A small-molecule ligand and the protein it binds are described below.
Small molecule (SMILES): CC(=O)CC(=O)O

Sequence of chain 3.A:
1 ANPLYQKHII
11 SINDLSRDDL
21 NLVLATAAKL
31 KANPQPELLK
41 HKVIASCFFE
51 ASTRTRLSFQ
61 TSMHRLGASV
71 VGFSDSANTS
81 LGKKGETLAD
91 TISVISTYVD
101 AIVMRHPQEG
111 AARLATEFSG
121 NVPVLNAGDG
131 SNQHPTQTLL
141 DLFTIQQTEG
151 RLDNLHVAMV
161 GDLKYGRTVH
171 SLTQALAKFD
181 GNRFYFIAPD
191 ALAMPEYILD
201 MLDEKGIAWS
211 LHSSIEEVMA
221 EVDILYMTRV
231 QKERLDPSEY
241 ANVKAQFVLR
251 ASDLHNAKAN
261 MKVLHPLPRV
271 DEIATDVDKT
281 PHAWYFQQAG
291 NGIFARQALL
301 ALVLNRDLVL

Sequence of chain 2.A:
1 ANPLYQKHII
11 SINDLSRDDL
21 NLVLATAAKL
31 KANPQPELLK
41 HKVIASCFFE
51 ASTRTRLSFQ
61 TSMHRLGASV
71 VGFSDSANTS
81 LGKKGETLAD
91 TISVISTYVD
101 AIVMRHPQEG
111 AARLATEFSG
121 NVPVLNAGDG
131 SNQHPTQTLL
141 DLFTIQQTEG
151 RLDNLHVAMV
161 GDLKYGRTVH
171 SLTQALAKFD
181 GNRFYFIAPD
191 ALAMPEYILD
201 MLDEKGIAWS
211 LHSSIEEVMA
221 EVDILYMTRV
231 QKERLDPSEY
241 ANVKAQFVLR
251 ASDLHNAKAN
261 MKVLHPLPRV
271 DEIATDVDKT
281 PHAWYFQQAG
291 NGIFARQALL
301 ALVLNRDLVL

Binding-site contacts:
Ligand atom O4 contacts residue ARG229 of chain 2.A at 3.2 Å (salt-bridge).
Ligand atom C2 contacts residue PCT1 of chain 2.G at 3.5 Å.
Ligand atom C1 contacts residue PRO268 of chain 2.A at 3.8 Å (hydrophobic).
Ligand atom C3 contacts residue PCT1 of chain 2.G at 3.6 Å.
Ligand atom C1 contacts residue LEU267 of chain 2.A at 4.0 Å (hydrophobic).
Ligand atom O4 contacts residue LEU267 of chain 2.A at 4.1 Å.
Ligand atom C1 contacts residue PCT1 of chain 2.G at 4.4 Å.
Ligand atom C1 contacts residue ARG229 of chain 2.A at 3.8 Å.
Ligand atom O5 contacts residue PRO268 of chain 2.A at 4.0 Å.
Ligand atom O5 contacts residue ARG229 of chain 2.A at 3.1 Å (salt-bridge).
Ligand atom C1 contacts residue LYS84 of chain 3.A at 4.1 Å.
Ligand atom O3 contacts residue LYS84 of chain 3.A at 4.2 Å.
Ligand atom C1 contacts residue GLN231 of chain 2.A at 3.8 Å.
Ligand atom O3 contacts residue ARG167 of chain 2.A at 2.5 Å (salt-bridge).
Ligand atom O4 contacts residue GLN231 of chain 2.A at 3.1 Å (h-bond).
Ligand atom C3 contacts residue ARG167 of chain 2.A at 3.4 Å.
Ligand atom O3 contacts residue ARG105 of chain 2.A at 4.0 Å.
Ligand atom C4 contacts residue HIS134 of chain 2.A at 3.7 Å.
Ligand atom O5 contacts residue LYS84 of chain 3.A at 3.0 Å.
Ligand atom C4 contacts residue PCT1 of chain 2.G at 4.0 Å.
Ligand atom O5 contacts residue PCT1 of chain 2.G at 4.1 Å.
Ligand atom O4 contacts residue PRO268 of chain 2.A at 4.0 Å.
Ligand atom C4 contacts residue THR168 of chain 2.A at 3.7 Å.
Ligand atom O5 contacts residue GLN231 of chain 2.A at 3.8 Å.
Ligand atom O3 contacts residue PCT1 of chain 2.G at 3.6 Å (h-bond).
Ligand atom C4 contacts residue ARG167 of chain 2.A at 3.2 Å.
Ligand atom C2 contacts residue PRO268 of chain 2.A at 4.1 Å (hydrophobic).
Ligand atom C2 contacts residue LEU267 of chain 2.A at 3.5 Å (hydrophobic).